Sequence of chain 1.B:
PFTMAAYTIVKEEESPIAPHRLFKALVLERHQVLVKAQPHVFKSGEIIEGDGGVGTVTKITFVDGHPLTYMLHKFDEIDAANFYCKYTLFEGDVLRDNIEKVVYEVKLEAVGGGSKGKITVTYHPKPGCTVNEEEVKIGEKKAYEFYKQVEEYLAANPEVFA

Binding-site contacts:
Ligand atom C8 contacts residue ILE120 of chain 1.B at 4.4 Å (hydrophobic).
Ligand atom C14 contacts residue GLU15 of chain 1.B at 4.2 Å.
Ligand atom O1 contacts residue ALA144 of chain 1.B at 4.4 Å.
Ligand atom C7 contacts residue ILE120 of chain 1.B at 4.1 Å (hydrophobic).
Ligand atom C16 contacts residue LEU23 of chain 1.B at 3.7 Å (hydrophobic).
Ligand atom C15 contacts residue SER16 of chain 1.B at 4.4 Å.
Ligand atom O3 contacts residue TYR145 of chain 1.B at 4.1 Å.
Ligand atom C6 contacts residue ILE120 of chain 1.B at 4.3 Å (hydrophobic).
Ligand atom C14 contacts residue TYR148 of chain 1.B at 3.9 Å (hydrophobic).
Ligand atom C5 contacts residue ARG31 of chain 1.B at 4.2 Å.
Ligand atom C7 contacts residue ALA144 of chain 1.B at 4.0 Å (hydrophobic).
Ligand atom O1 contacts residue TYR145 of chain 1.B at 4.2 Å.
Ligand atom C4 contacts residue ARG31 of chain 1.B at 4.1 Å.
Ligand atom C15 contacts residue GLU14 of chain 1.B at 4.4 Å.
Ligand atom C7 contacts residue ARG31 of chain 1.B at 4.3 Å.
Ligand atom C13 contacts residue TYR148 of chain 1.B at 3.3 Å (hydrophobic).
Ligand atom C6 contacts residue ARG31 of chain 1.B at 4.1 Å.
Ligand atom C14 contacts residue SER16 of chain 1.B at 3.5 Å.
Ligand atom C10 contacts residue ILE120 of chain 1.B at 4.2 Å (hydrophobic).
Ligand atom C4 contacts residue VAL107 of chain 1.B at 4.3 Å (hydrophobic).
Ligand atom C1 contacts residue LEU27 of chain 1.B at 3.8 Å (hydrophobic).
Ligand atom C9 contacts residue ILE120 of chain 1.B at 4.3 Å (hydrophobic).
Ligand atom C13 contacts residue GLU14 of chain 1.B at 3.3 Å.
Ligand atom N contacts residue LEU27 of chain 1.B at 4.4 Å.
Ligand atom C15 contacts residue LEU23 of chain 1.B at 3.1 Å (hydrophobic).
Ligand atom C8 contacts residue ALA144 of chain 1.B at 3.8 Å (hydrophobic).
Ligand atom C12 contacts residue TYR148 of chain 1.B at 3.3 Å (hydrophobic).
Ligand atom C4 contacts residue LEU27 of chain 1.B at 3.9 Å (hydrophobic).
Ligand atom C6 contacts residue TYR88 of chain 1.B at 4.4 Å (hydrophobic).
Ligand atom C13 contacts residue SER16 of chain 1.B at 4.0 Å.
Ligand atom C14 contacts residue LEU23 of chain 1.B at 3.9 Å (hydrophobic).
Ligand atom C14 contacts residue GLU14 of chain 1.B at 3.8 Å.
Ligand atom O1 contacts residue TYR148 of chain 1.B at 3.5 Å.
Ligand atom C2 contacts residue LEU27 of chain 1.B at 3.2 Å (hydrophobic).
Ligand atom C13 contacts residue GLU15 of chain 1.B at 4.2 Å.
Ligand atom C11 contacts residue TYR148 of chain 1.B at 3.8 Å (hydrophobic).
Ligand atom O2 contacts residue ILE120 of chain 1.B at 3.2 Å.
Ligand atom N contacts residue TYR148 of chain 1.B at 4.0 Å.
Ligand atom C12 contacts residue GLU14 of chain 1.B at 3.6 Å.
Ligand atom C3 contacts residue LEU27 of chain 1.B at 3.4 Å (hydrophobic).

This protein binds this small molecule.
Small molecule (SMILES): O=S(=O)(O)c1cccc2cccc(Nc3ccccc3)c12